The small molecule below binds the protein below.
Small molecule (SMILES): C[Se][C@@H]1O[C@H](CO)[C@@H](O)[C@H](O)[C@H]1NC(C)=O

Binding-site contacts:
Ligand atom C5 contacts residue TRP109 of chain 1.A at 3.6 Å (hydrophobic).
Ligand atom C1 contacts residue TRP109 of chain 1.A at 4.0 Å (hydrophobic).
Ligand atom C2 contacts residue THR118 of chain 1.A at 3.8 Å.
Ligand atom C4 contacts residue GLY120 of chain 1.A at 3.9 Å.
Ligand atom C3 contacts residue THR118 of chain 1.A at 3.3 Å.
Ligand atom O3 contacts residue GLY120 of chain 1.A at 3.5 Å (h-bond).
Ligand atom C4 contacts residue THR89 of chain 1.A at 3.6 Å.
Ligand atom O4 contacts residue ASP88 of chain 1.A at 2.7 Å (salt-bridge).
Ligand atom O5 contacts residue THR118 of chain 1.A at 4.1 Å.
Ligand atom C3 contacts residue THR89 of chain 1.A at 3.7 Å.
Ligand atom O4 contacts residue GLY120 of chain 1.A at 2.8 Å (h-bond).
Ligand atom C6 contacts residue GLN119 of chain 1.A at 3.9 Å.
Ligand atom C7 contacts residue ASN44 of chain 1.A at 4.2 Å.
Ligand atom O6 contacts residue ASP88 of chain 1.A at 2.7 Å (salt-bridge).
Ligand atom C6 contacts residue TRP109 of chain 1.A at 3.3 Å (hydrophobic).
Ligand atom C4 contacts residue ASP88 of chain 1.A at 3.6 Å.
Ligand atom C1 contacts residue THR118 of chain 1.A at 3.5 Å.
Ligand atom C7 contacts residue THR118 of chain 1.A at 3.6 Å.
Ligand atom O7 contacts residue ASN44 of chain 1.A at 3.4 Å (h-bond).
Ligand atom C4 contacts residue THR118 of chain 1.A at 3.9 Å.
Ligand atom C3 contacts residue GLY120 of chain 1.A at 3.8 Å.
Ligand atom O4 contacts residue THR89 of chain 1.A at 3.3 Å (h-bond).
Ligand atom SE contacts residue SER117 of chain 1.A at 3.5 Å.
Ligand atom C5 contacts residue GLN119 of chain 1.A at 4.1 Å.
Ligand atom O4 contacts residue THR118 of chain 1.A at 4.1 Å.
Ligand atom C6 contacts residue ASP88 of chain 1.A at 3.4 Å.
Ligand atom C8 contacts residue ALA43 of chain 1.A at 4.1 Å (hydrophobic).
Ligand atom O5 contacts residue TRP109 of chain 1.A at 3.8 Å.
Ligand atom N2 contacts residue THR118 of chain 1.A at 3.0 Å (h-bond).
Ligand atom O3 contacts residue ALA43 of chain 1.A at 2.8 Å (h-bond).
Ligand atom C5 contacts residue THR118 of chain 1.A at 3.7 Å.
Ligand atom C7 contacts residue ALA43 of chain 1.A at 3.9 Å (hydrophobic).
Ligand atom O7 contacts residue THR118 of chain 1.A at 3.4 Å (h-bond).
Ligand atom C1 contacts residue SER117 of chain 1.A at 3.7 Å.
Ligand atom N2 contacts residue ALA43 of chain 1.A at 3.9 Å.
Ligand atom O7 contacts residue ALA43 of chain 1.A at 4.0 Å.
Ligand atom C3 contacts residue ALA43 of chain 1.A at 3.5 Å (hydrophobic).
Ligand atom O4 contacts residue GLN119 of chain 1.A at 3.2 Å (h-bond).
Ligand atom O3 contacts residue THR89 of chain 1.A at 2.7 Å (h-bond).
Ligand atom C6 contacts residue PHE106 of chain 1.A at 4.0 Å (hydrophobic).

Sequence of chain 1.A:
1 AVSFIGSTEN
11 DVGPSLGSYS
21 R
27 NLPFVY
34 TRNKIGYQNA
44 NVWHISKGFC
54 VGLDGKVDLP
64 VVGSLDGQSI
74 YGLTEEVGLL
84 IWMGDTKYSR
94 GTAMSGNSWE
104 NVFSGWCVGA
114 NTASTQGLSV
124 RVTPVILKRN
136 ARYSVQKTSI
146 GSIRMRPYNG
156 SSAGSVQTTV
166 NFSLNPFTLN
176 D